Binding-site contacts:
Ligand atom O7 contacts residue ASN298 of chain 1.G at 4.1 Å.
Ligand atom C3 contacts residue ASN298 of chain 1.G at 3.9 Å.
Ligand atom C5 contacts residue ILE319 of chain 1.G at 4.3 Å (hydrophobic).
Ligand atom C8 contacts residue VAL437 of chain 1.G at 3.5 Å (hydrophobic).
Ligand atom C6 contacts residue ILE319 of chain 1.G at 4.1 Å (hydrophobic).
Ligand atom C5 contacts residue ASN298 of chain 1.G at 3.8 Å.
Ligand atom O5 contacts residue ILE319 of chain 1.G at 3.3 Å.
Ligand atom C7 contacts residue VAL437 of chain 1.G at 4.4 Å (hydrophobic).
Ligand atom C7 contacts residue ASN298 of chain 1.G at 3.7 Å.
Ligand atom N2 contacts residue ASN298 of chain 1.G at 3.0 Å (h-bond).
Ligand atom O5 contacts residue ASN298 of chain 1.G at 2.5 Å (h-bond).
Ligand atom C2 contacts residue ASN298 of chain 1.G at 2.5 Å.
Ligand atom C8 contacts residue ASN298 of chain 1.G at 4.4 Å.
Ligand atom C1 contacts residue ASN298 of chain 1.G at 1.5 Å.
Ligand atom C4 contacts residue ASN298 of chain 1.G at 4.4 Å.
Ligand atom C1 contacts residue ILE319 of chain 1.G at 4.1 Å (hydrophobic).

A small-molecule ligand and the protein it binds are described below.
Small molecule (SMILES): CC(=O)N[C@@H]1[C@@H](O)[C@H](O)[C@@H](CO)O[C@H]1O

Sequence of chain 1.G:
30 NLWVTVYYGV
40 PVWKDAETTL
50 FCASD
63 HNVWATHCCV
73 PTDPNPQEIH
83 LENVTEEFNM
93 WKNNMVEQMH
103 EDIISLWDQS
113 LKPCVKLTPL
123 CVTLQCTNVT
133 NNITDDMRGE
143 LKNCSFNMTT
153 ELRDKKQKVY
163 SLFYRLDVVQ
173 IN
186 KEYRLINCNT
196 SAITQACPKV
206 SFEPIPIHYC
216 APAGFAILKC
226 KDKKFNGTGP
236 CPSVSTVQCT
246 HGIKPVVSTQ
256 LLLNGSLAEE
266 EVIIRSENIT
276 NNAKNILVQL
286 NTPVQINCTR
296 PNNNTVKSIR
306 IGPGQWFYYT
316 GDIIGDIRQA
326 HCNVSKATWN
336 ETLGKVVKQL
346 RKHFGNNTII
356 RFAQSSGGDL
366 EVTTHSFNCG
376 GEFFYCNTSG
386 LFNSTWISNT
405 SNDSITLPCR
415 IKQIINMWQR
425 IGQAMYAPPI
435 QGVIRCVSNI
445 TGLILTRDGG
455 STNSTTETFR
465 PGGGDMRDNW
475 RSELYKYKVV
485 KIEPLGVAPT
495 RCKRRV